Binding-site contacts:
Ligand atom C2 contacts residue ASN578 of chain 1.A at 2.5 Å.
Ligand atom N2 contacts residue ASN578 of chain 1.A at 2.9 Å (h-bond).
Ligand atom C1 contacts residue THR579 of chain 1.A at 4.3 Å.
Ligand atom C7 contacts residue ASN578 of chain 1.A at 3.2 Å.
Ligand atom C5 contacts residue ASN578 of chain 1.A at 3.7 Å.
Ligand atom C8 contacts residue THR579 of chain 1.A at 4.5 Å.
Ligand atom C8 contacts residue ASN578 of chain 1.A at 4.1 Å.
Ligand atom C3 contacts residue ASN578 of chain 1.A at 3.8 Å.
Ligand atom O7 contacts residue ASN578 of chain 1.A at 3.2 Å (h-bond).
Ligand atom O5 contacts residue ASN578 of chain 1.A at 2.4 Å (h-bond).
Ligand atom O6 contacts residue THR916 of chain 1.A at 4.2 Å.
Ligand atom C4 contacts residue ASN578 of chain 1.A at 4.2 Å.
Ligand atom C1 contacts residue ASN578 of chain 1.A at 1.4 Å.

The protein below binds the small molecule below.
Small molecule (SMILES): CC(=O)N[C@@H]1[C@@H](O)[C@H](O)[C@@H](CO)O[C@H]1O

Sequence of chain 1.A:
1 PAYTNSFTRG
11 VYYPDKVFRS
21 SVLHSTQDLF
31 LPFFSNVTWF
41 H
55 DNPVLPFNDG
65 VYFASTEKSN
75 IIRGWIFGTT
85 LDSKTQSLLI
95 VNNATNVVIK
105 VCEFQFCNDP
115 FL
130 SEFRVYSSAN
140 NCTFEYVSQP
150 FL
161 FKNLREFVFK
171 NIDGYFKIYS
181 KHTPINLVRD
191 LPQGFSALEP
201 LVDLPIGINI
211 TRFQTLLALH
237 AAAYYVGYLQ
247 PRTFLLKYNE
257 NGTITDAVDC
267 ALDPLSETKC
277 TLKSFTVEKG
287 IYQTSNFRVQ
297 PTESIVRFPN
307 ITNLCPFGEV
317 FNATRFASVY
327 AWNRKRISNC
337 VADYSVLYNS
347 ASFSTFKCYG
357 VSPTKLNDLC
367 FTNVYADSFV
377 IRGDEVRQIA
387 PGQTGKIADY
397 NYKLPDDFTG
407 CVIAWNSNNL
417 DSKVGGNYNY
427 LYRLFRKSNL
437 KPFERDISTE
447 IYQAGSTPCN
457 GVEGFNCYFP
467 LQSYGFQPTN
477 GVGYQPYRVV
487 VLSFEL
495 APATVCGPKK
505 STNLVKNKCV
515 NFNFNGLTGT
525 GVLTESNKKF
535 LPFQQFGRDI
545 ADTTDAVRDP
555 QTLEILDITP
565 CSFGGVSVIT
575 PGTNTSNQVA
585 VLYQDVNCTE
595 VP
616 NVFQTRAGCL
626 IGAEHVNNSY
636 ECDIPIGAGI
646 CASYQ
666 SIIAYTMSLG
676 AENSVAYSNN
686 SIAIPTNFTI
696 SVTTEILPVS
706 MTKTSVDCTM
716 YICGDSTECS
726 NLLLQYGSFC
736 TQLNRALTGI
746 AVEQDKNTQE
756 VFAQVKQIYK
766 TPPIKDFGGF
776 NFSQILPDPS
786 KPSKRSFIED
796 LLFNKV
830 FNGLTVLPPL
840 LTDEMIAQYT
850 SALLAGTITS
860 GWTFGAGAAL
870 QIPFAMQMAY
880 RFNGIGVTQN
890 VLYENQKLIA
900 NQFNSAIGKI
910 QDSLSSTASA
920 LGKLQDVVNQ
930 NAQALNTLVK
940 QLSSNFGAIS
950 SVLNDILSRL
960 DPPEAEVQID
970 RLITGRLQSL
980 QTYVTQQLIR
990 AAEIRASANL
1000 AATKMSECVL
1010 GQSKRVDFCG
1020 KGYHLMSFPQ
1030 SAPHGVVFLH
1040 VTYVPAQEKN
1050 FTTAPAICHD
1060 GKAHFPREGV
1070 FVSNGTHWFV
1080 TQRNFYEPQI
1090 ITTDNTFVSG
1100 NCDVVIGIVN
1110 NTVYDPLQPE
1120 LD